Sequence of chain 1.AA:
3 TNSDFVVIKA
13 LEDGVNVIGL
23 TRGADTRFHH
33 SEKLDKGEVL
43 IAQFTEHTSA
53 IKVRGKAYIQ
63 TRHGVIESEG

Sequence of chain 1.Z:
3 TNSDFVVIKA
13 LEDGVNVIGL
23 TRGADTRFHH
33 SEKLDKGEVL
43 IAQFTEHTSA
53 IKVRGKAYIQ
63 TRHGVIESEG

Binding-site contacts:
Ligand atom OXT contacts residue THR50 of chain 1.Z at 2.9 Å (h-bond).
Ligand atom CE2 contacts residue GLN45 of chain 1.Z at 4.0 Å.
Ligand atom CZ2 contacts residue ALA44 of chain 1.Z at 4.0 Å (hydrophobic).
Ligand atom CZ3 contacts residue GLY21 of chain 1.Z at 3.7 Å.
Ligand atom N contacts residue THR28 of chain 1.AA at 2.8 Å (h-bond).
Ligand atom CD1 contacts residue SER51 of chain 1.AA at 3.5 Å.
Ligand atom CH2 contacts residue GLY21 of chain 1.Z at 3.5 Å.
Ligand atom CE3 contacts residue HIS32 of chain 1.Z at 3.8 Å.
Ligand atom C contacts residue THR47 of chain 1.Z at 3.4 Å.
Ligand atom N contacts residue ASP27 of chain 1.AA at 3.3 Å (salt-bridge).
Ligand atom CZ3 contacts residue HIS32 of chain 1.Z at 3.8 Å.
Ligand atom NE1 contacts residue GLN45 of chain 1.Z at 2.9 Å (h-bond).
Ligand atom OXT contacts residue THR47 of chain 1.Z at 2.5 Å (h-bond).
Ligand atom O contacts residue THR23 of chain 1.AA at 3.9 Å.
Ligand atom OXT contacts residue GLY25 of chain 1.AA at 4.0 Å.
Ligand atom CA contacts residue THR28 of chain 1.AA at 3.3 Å.
Ligand atom O contacts residue ARG24 of chain 1.AA at 3.5 Å.
Ligand atom CD1 contacts residue THR47 of chain 1.Z at 3.8 Å.
Ligand atom C contacts residue SER51 of chain 1.AA at 3.6 Å.
Ligand atom CZ2 contacts residue ILE53 of chain 1.Z at 3.9 Å (hydrophobic).
Ligand atom C contacts residue THR50 of chain 1.Z at 3.9 Å.
Ligand atom CD2 contacts residue THR50 of chain 1.Z at 4.0 Å.
Ligand atom CA contacts residue THR23 of chain 1.AA at 3.8 Å.
Ligand atom O contacts residue GLY25 of chain 1.AA at 3.0 Å (h-bond).
Ligand atom O contacts residue SER51 of chain 1.AA at 3.0 Å (h-bond).
Ligand atom C contacts residue GLY25 of chain 1.AA at 3.5 Å.
Ligand atom N contacts residue THR23 of chain 1.AA at 2.9 Å (h-bond).
Ligand atom NE1 contacts residue ALA44 of chain 1.Z at 3.9 Å.
Ligand atom CB contacts residue SER51 of chain 1.AA at 3.3 Å.
Ligand atom CD1 contacts residue GLN45 of chain 1.Z at 3.5 Å.
Ligand atom OXT contacts residue HIS49 of chain 1.Z at 3.9 Å.
Ligand atom CG contacts residue SER51 of chain 1.AA at 3.8 Å.
Ligand atom CB contacts residue THR23 of chain 1.AA at 3.7 Å.
Ligand atom O contacts residue THR47 of chain 1.Z at 3.6 Å (h-bond).
Ligand atom CZ2 contacts residue THR50 of chain 1.Z at 3.9 Å.
Ligand atom CB contacts residue THR28 of chain 1.AA at 3.8 Å.
Ligand atom CA contacts residue SER51 of chain 1.AA at 3.9 Å.
Ligand atom CA contacts residue GLY25 of chain 1.AA at 3.5 Å.
Ligand atom N contacts residue GLY25 of chain 1.AA at 2.8 Å (h-bond).
Ligand atom NE1 contacts residue SER51 of chain 1.AA at 4.0 Å.

The protein below binds the small molecule below.
Small molecule (SMILES): N[C@@H](Cc1c[nH]c2ccccc12)C(=O)O